This small molecule binds to this protein.
Small molecule (SMILES): Nc1nc2c(ncn2[C@@H]2O[C@@H]3CO[P](=O)(O)O[C@H]4[C@@H](O)[C@H](n5cnc6c(=O)[nH]c(N)nc65)O[C@@H]4CO[P](=O)(O)O[C@H]3[C@H]2O)c(=O)[nH]1

Sequence of chain 1.A:
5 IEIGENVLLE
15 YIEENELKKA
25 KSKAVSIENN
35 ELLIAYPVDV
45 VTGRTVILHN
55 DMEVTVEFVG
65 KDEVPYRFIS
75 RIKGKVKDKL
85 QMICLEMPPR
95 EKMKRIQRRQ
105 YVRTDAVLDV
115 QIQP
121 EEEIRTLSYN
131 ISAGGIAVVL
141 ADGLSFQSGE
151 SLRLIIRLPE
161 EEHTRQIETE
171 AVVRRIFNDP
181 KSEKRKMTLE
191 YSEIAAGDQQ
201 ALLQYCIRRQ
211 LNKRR

Binding-site contacts:
Ligand atom N7 contacts residue ARG103 of chain 1.A at 3.4 Å (salt-bridge).
Ligand atom N11 contacts residue ASN130 of chain 1.A at 2.7 Å (h-bond).
Ligand atom O1P contacts residue ARG103 of chain 1.A at 3.5 Å.
Ligand atom N31 contacts residue ILE136 of chain 1.A at 3.5 Å (h-bond).
Ligand atom C5 contacts residue C2E1 of chain 1.D at 3.6 Å.
Ligand atom O61 contacts residue THR188 of chain 1.A at 3.4 Å.
Ligand atom C6 contacts residue C2E1 of chain 1.D at 3.6 Å.
Ligand atom C5A contacts residue GLU190 of chain 1.A at 3.3 Å.
Ligand atom N31 contacts residue GLY135 of chain 1.A at 3.6 Å.
Ligand atom O4A contacts residue ARG174 of chain 1.A at 3.6 Å.
Ligand atom N3 contacts residue ARG102 of chain 1.A at 3.3 Å (salt-bridge).
Ligand atom C4A contacts residue GLU190 of chain 1.A at 3.5 Å.
Ligand atom O6 contacts residue ARG103 of chain 1.A at 3.1 Å (salt-bridge).
Ligand atom O6 contacts residue C2E1 of chain 1.D at 3.3 Å (h-bond).
Ligand atom O21 contacts residue ARG175 of chain 1.A at 3.3 Å (salt-bridge).
Ligand atom N11 contacts residue ARG107 of chain 1.A at 3.6 Å.
Ligand atom N71 contacts residue THR188 of chain 1.A at 3.6 Å.
Ligand atom O21 contacts residue C2E1 of chain 1.D at 3.0 Å (h-bond).
Ligand atom N2 contacts residue C2E1 of chain 1.D at 3.5 Å (h-bond).
Ligand atom C21 contacts residue ASN130 of chain 1.A at 3.0 Å.
Ligand atom O2A contacts residue GLY134 of chain 1.A at 3.2 Å.
Ligand atom N2 contacts residue ARG102 of chain 1.A at 3.5 Å (salt-bridge).
Ligand atom N21 contacts residue ASN130 of chain 1.A at 2.5 Å (h-bond).
Ligand atom O2A contacts residue GLY135 of chain 1.A at 3.1 Å (h-bond).
Ligand atom O1P contacts residue GLN104 of chain 1.A at 2.6 Å (h-bond).
Ligand atom O4' contacts residue ARG102 of chain 1.A at 3.5 Å (salt-bridge).
Ligand atom O2P contacts residue ARG107 of chain 1.A at 2.6 Å (salt-bridge).
Ligand atom N1 contacts residue C2E1 of chain 1.D at 3.0 Å (h-bond).
Ligand atom O2P contacts residue ARG103 of chain 1.A at 3.5 Å.
Ligand atom C2 contacts residue ARG102 of chain 1.A at 3.5 Å.
Ligand atom C61 contacts residue ARG107 of chain 1.A at 3.5 Å.
Ligand atom C81 contacts residue ARG175 of chain 1.A at 3.6 Å.
Ligand atom O5' contacts residue ARG102 of chain 1.A at 3.5 Å (salt-bridge).
Ligand atom N21 contacts residue ARG107 of chain 1.A at 3.5 Å.
Ligand atom N7 contacts residue C2E1 of chain 1.D at 3.5 Å (h-bond).
Ligand atom N71 contacts residue C2E1 of chain 1.D at 3.5 Å (h-bond).
Ligand atom N71 contacts residue ARG175 of chain 1.A at 3.1 Å (salt-bridge).
Ligand atom O4A contacts residue GLU190 of chain 1.A at 3.3 Å.
Ligand atom O11 contacts residue ARG174 of chain 1.A at 3.5 Å.
Ligand atom C8 contacts residue C2E1 of chain 1.D at 3.5 Å.